Binding-site contacts:
Ligand atom C07 contacts residue HEM1 of chain 1.B at 4.0 Å.
Ligand atom C28 contacts residue HEM1 of chain 1.B at 3.9 Å.
Ligand atom C34 contacts residue ALA217 of chain 1.A at 3.5 Å (hydrophobic).
Ligand atom C54 contacts residue PHE329 of chain 1.A at 3.9 Å (hydrophobic).
Ligand atom C34 contacts residue LEU427 of chain 1.A at 3.7 Å (hydrophobic).
Ligand atom C01 contacts residue LEU427 of chain 1.A at 3.5 Å (hydrophobic).
Ligand atom C54 contacts residue PHE331 of chain 1.A at 3.7 Å (hydrophobic).
Ligand atom O14 contacts residue ASN129 of chain 1.A at 3.6 Å (h-bond).
Ligand atom C08 contacts residue ARG330 of chain 1.A at 3.3 Å.
Ligand atom C34 contacts residue ASN216 of chain 1.A at 2.9 Å.
Ligand atom C01 contacts residue PHE329 of chain 1.A at 3.6 Å (hydrophobic).
Ligand atom C36 contacts residue LEU427 of chain 1.A at 3.4 Å (hydrophobic).
Ligand atom O09 contacts residue SER97 of chain 1.A at 3.8 Å.
Ligand atom C33 contacts residue ASN216 of chain 1.A at 3.5 Å.
Ligand atom O09 contacts residue ILE128 of chain 1.A at 3.5 Å (h-bond).
Ligand atom C08 contacts residue PHE329 of chain 1.A at 2.9 Å (hydrophobic).
Ligand atom C13 contacts residue ILE128 of chain 1.A at 4.0 Å (hydrophobic).
Ligand atom O32 contacts residue ALA217 of chain 1.A at 2.5 Å (h-bond).
Ligand atom O23 contacts residue HEM1 of chain 1.B at 3.7 Å.
Ligand atom C11 contacts residue ASN129 of chain 1.A at 3.7 Å.
Ligand atom C12 contacts residue ASN129 of chain 1.A at 2.3 Å.
Ligand atom C11 contacts residue ILE128 of chain 1.A at 3.8 Å (hydrophobic).
Ligand atom O32 contacts residue ASN216 of chain 1.A at 3.0 Å.
Ligand atom C08 contacts residue HEM1 of chain 1.B at 3.1 Å.
Ligand atom C31 contacts residue ALA217 of chain 1.A at 3.5 Å (hydrophobic).
Ligand atom O06 contacts residue PHE329 of chain 1.A at 3.0 Å.
Ligand atom O29 contacts residue HEM1 of chain 1.B at 3.7 Å.
Ligand atom C33 contacts residue LEU427 of chain 1.A at 3.8 Å (hydrophobic).
Ligand atom C07 contacts residue PHE329 of chain 1.A at 3.9 Å (hydrophobic).
Ligand atom C04 contacts residue PHE329 of chain 1.A at 3.4 Å (hydrophobic).
Ligand atom C05 contacts residue PHE329 of chain 1.A at 3.5 Å (hydrophobic).
Ligand atom C08 contacts residue SER97 of chain 1.A at 4.0 Å.
Ligand atom C39 contacts residue LEU427 of chain 1.A at 3.8 Å (hydrophobic).
Ligand atom C31 contacts residue ASN216 of chain 1.A at 3.4 Å.
Ligand atom O02 contacts residue PHE329 of chain 1.A at 3.6 Å.
Ligand atom O23 contacts residue ILE128 of chain 1.A at 3.9 Å.
Ligand atom C24 contacts residue VAL324 of chain 1.A at 4.0 Å (hydrophobic).
Ligand atom C12 contacts residue ILE128 of chain 1.A at 3.8 Å (hydrophobic).
Ligand atom C37 contacts residue LEU427 of chain 1.A at 3.9 Å (hydrophobic).
Ligand atom C35 contacts residue LEU427 of chain 1.A at 3.7 Å (hydrophobic).

This protein binds this small molecule.
Small molecule (SMILES): CO[C@H]1/C=C/O[C@@]2(C)Oc3c(C)c(O)c4c(O)c(cc(OC(=O)CO)c4c3C2=O)NC(=O)/C(C)=C/C=C/[C@H](C)[C@H](O)[C@@H](C)[C@@H](O)[C@@H](C)[C@H](OC(C)=O)[C@@H]1C

Sequence of chain 1.A:
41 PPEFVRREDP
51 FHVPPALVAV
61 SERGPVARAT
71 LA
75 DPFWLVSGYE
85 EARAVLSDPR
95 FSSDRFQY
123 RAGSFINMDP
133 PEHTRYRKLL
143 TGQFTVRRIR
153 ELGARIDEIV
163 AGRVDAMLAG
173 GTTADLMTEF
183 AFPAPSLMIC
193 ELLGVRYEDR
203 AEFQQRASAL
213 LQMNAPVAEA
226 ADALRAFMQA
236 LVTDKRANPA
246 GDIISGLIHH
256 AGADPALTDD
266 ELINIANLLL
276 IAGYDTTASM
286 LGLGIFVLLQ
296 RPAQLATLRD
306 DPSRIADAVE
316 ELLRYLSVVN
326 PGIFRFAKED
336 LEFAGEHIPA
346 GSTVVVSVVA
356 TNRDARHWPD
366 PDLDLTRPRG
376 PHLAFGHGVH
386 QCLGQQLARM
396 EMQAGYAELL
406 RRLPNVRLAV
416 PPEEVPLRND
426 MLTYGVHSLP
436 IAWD